Binding-site contacts:
Ligand atom C4 contacts residue GLN42 of chain 1.B at 4.0 Å.
Ligand atom C6 contacts residue TYR317 of chain 1.B at 4.0 Å (hydrophobic).
Ligand atom C2 contacts residue GLU373 of chain 1.B at 3.5 Å.
Ligand atom C3 contacts residue HIS143 of chain 1.B at 3.7 Å.
Ligand atom C6 contacts residue GLU427 of chain 1.B at 3.3 Å.
Ligand atom N5 contacts residue TYR317 of chain 1.B at 3.2 Å (h-bond).
Ligand atom C3 contacts residue GLU373 of chain 1.B at 3.7 Å.
Ligand atom O3 contacts residue GLN42 of chain 1.B at 2.4 Å (h-bond).
Ligand atom N5 contacts residue GLU373 of chain 1.B at 2.9 Å (salt-bridge).
Ligand atom C5 contacts residue GLU373 of chain 1.B at 3.6 Å.
Ligand atom C4 contacts residue GLU427 of chain 1.B at 3.5 Å.
Ligand atom O4 contacts residue TRP420 of chain 1.B at 2.9 Å.
Ligand atom O2 contacts residue HIS143 of chain 1.B at 3.2 Å (h-bond).
Ligand atom O3 contacts residue TRP420 of chain 1.B at 3.6 Å.
Ligand atom C1 contacts residue GLU373 of chain 1.B at 3.3 Å.
Ligand atom O4 contacts residue TRP428 of chain 1.B at 3.5 Å (h-bond).
Ligand atom O2 contacts residue ASN187 of chain 1.B at 2.8 Å (h-bond).
Ligand atom O3 contacts residue HIS143 of chain 1.B at 2.8 Å (h-bond).
Ligand atom C2 contacts residue HIS143 of chain 1.B at 3.8 Å.
Ligand atom O4 contacts residue GLU427 of chain 1.B at 2.8 Å (salt-bridge).
Ligand atom O6 contacts residue GLU427 of chain 1.B at 2.7 Å (salt-bridge).
Ligand atom C3 contacts residue TRP420 of chain 1.B at 3.7 Å (hydrophobic).
Ligand atom O4 contacts residue GLN42 of chain 1.B at 2.9 Å (h-bond).
Ligand atom C5 contacts residue TRP420 of chain 1.B at 3.7 Å (hydrophobic).
Ligand atom C4 contacts residue TRP420 of chain 1.B at 3.9 Å (hydrophobic).
Ligand atom C1 contacts residue GLU188 of chain 1.B at 3.2 Å.
Ligand atom O2 contacts residue GLU373 of chain 1.B at 2.7 Å (salt-bridge).
Ligand atom C6 contacts residue PHE436 of chain 1.B at 3.7 Å (hydrophobic).
Ligand atom C4 contacts residue TRP428 of chain 1.B at 3.6 Å (hydrophobic).
Ligand atom O3 contacts residue TRP428 of chain 1.B at 3.0 Å (h-bond).
Ligand atom C3 contacts residue GLN42 of chain 1.B at 3.5 Å.
Ligand atom C2 contacts residue GLU188 of chain 1.B at 3.6 Å.
Ligand atom C2 contacts residue TRP144 of chain 1.B at 3.7 Å (hydrophobic).
Ligand atom O6 contacts residue TRP346 of chain 1.B at 3.5 Å.
Ligand atom C3 contacts residue TRP428 of chain 1.B at 3.7 Å (hydrophobic).
Ligand atom O2 contacts residue ASN315 of chain 1.B at 3.9 Å.
Ligand atom O2 contacts residue GLU188 of chain 1.B at 3.6 Å.
Ligand atom C5 contacts residue GLU427 of chain 1.B at 4.0 Å.
Ligand atom C5 contacts residue TYR317 of chain 1.B at 3.5 Å (hydrophobic).
Ligand atom C2 contacts residue ASN187 of chain 1.B at 3.8 Å.

A small-molecule ligand and the protein it binds are described below.
Small molecule (SMILES): OC[C@H]1NC[C@H](O)[C@@H](O)[C@@H]1O

Sequence of chain 1.B:
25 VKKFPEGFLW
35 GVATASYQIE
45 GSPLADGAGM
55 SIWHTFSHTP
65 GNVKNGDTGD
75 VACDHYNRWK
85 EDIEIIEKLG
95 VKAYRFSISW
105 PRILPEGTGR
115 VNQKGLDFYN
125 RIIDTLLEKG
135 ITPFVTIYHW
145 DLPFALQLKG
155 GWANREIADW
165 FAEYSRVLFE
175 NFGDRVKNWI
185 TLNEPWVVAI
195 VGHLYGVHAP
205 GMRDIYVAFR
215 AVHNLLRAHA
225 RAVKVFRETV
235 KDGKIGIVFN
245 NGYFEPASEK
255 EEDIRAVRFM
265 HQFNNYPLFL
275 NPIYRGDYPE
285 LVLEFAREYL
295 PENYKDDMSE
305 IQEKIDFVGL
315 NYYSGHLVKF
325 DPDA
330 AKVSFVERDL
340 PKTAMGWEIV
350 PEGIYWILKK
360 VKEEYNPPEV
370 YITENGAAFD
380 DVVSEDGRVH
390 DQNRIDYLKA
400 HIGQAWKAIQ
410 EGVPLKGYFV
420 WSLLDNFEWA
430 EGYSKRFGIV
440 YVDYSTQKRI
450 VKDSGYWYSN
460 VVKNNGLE